This protein binds this small molecule.
Small molecule (SMILES): O=C(CCCC[C@@H]1SC[C@@H]2NC(=O)N[C@@H]21)NCCCN12CCc3ccccn3->[Cu]<-1<-n1ccccc1CC2

Sequence of chain 1.A:
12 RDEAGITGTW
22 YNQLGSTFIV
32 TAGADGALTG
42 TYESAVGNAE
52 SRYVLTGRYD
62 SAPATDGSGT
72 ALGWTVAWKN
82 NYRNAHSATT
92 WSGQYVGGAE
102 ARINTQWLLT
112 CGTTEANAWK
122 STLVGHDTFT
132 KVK

Binding-site contacts:
Ligand atom C27 contacts residue SER88 of chain 1.A at 3.5 Å.
Ligand atom N4 contacts residue CYS112 of chain 1.A at 3.5 Å (h-bond).
Ligand atom N2 contacts residue SER45 of chain 1.A at 2.9 Å (h-bond).
Ligand atom C6 contacts residue TRP120 of chain 3.A at 3.7 Å (hydrophobic).
Ligand atom C20 contacts residue LYS121 of chain 1.A at 3.6 Å.
Ligand atom C23 contacts residue SI41 of chain 3.B at 2.5 Å.
Ligand atom C22 contacts residue LEU124 of chain 3.A at 3.7 Å (hydrophobic).
Ligand atom C2 contacts residue TRP79 of chain 1.A at 3.5 Å (hydrophobic).
Ligand atom C14 contacts residue THR114 of chain 1.A at 3.5 Å.
Ligand atom N2 contacts residue VAL47 of chain 1.A at 3.6 Å.
Ligand atom C21 contacts residue SI41 of chain 3.B at 2.8 Å.
Ligand atom S1 contacts residue TRP92 of chain 1.A at 3.7 Å.
Ligand atom C21 contacts residue LEU124 of chain 1.A at 3.4 Å (hydrophobic).
Ligand atom C4 contacts residue TRP79 of chain 1.A at 3.7 Å (hydrophobic).
Ligand atom C10 contacts residue TRP120 of chain 3.A at 3.7 Å (hydrophobic).
Ligand atom S1 contacts residue THR90 of chain 1.A at 3.3 Å (h-bond).
Ligand atom C9 contacts residue TYR43 of chain 1.A at 3.7 Å (hydrophobic).
Ligand atom N1 contacts residue ASP128 of chain 1.A at 2.9 Å (salt-bridge).
Ligand atom C7 contacts residue TRP108 of chain 1.A at 3.3 Å (hydrophobic).
Ligand atom O2 contacts residue ASN49 of chain 1.A at 2.9 Å (h-bond).
Ligand atom C1 contacts residue ASN49 of chain 1.A at 3.7 Å.
Ligand atom C13 contacts residue LYS121 of chain 1.A at 3.5 Å.
Ligand atom CU contacts residue CYS112 of chain 1.A at 2.1 Å.
Ligand atom C22 contacts residue SI41 of chain 3.B at 1.8 Å.
Ligand atom C10 contacts residue VAL47 of chain 1.A at 3.7 Å (hydrophobic).
Ligand atom C21 contacts residue LYS121 of chain 1.A at 3.5 Å.
Ligand atom S1 contacts residue TRP79 of chain 1.A at 3.7 Å.
Ligand atom C22 contacts residue LEU124 of chain 1.A at 3.4 Å (hydrophobic).
Ligand atom O3 contacts residue TYR43 of chain 1.A at 2.8 Å (h-bond).
Ligand atom C21 contacts residue LEU124 of chain 3.A at 3.2 Å (hydrophobic).
Ligand atom O2 contacts residue GLY48 of chain 1.A at 3.6 Å.
Ligand atom C8 contacts residue TRP108 of chain 1.A at 3.7 Å (hydrophobic).
Ligand atom C9 contacts residue LEU25 of chain 1.A at 3.7 Å (hydrophobic).
Ligand atom C9 contacts residue SER27 of chain 1.A at 3.6 Å.
Ligand atom C12 contacts residue CYS112 of chain 1.A at 3.7 Å (hydrophobic).
Ligand atom O3 contacts residue ASN23 of chain 1.A at 3.0 Å (h-bond).
Ligand atom C2 contacts residue ASN49 of chain 1.A at 3.6 Å.
Ligand atom C5 contacts residue SER45 of chain 1.A at 3.5 Å.
Ligand atom N6 contacts residue SER88 of chain 1.A at 2.8 Å (h-bond).
Ligand atom O3 contacts residue SER27 of chain 1.A at 2.6 Å (h-bond).

Sequence of chain 3.A:
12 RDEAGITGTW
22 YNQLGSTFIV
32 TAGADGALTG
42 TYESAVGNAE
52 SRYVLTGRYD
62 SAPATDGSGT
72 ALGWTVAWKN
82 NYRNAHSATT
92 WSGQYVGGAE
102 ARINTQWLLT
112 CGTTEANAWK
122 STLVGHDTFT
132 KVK